Binding-site contacts:
Ligand atom P contacts residue GLN569 of chain 1.D at 3.5 Å.
Ligand atom O11 contacts residue PHE572 of chain 1.D at 3.7 Å.
Ligand atom O11 contacts residue TRP573 of chain 1.D at 3.8 Å.
Ligand atom O13 contacts residue THR599 of chain 1.C at 3.6 Å (h-bond).
Ligand atom O21 contacts residue PHE572 of chain 1.D at 4.4 Å.
Ligand atom O11 contacts residue GLN569 of chain 1.D at 4.2 Å.
Ligand atom C23 contacts residue THR603 of chain 1.C at 4.5 Å.
Ligand atom C4 contacts residue THR603 of chain 1.C at 4.2 Å.
Ligand atom O22 contacts residue GLY602 of chain 1.C at 4.0 Å.
Ligand atom C32 contacts residue LEU568 of chain 1.D at 4.3 Å (hydrophobic).
Ligand atom O12 contacts residue PHE595 of chain 1.C at 3.2 Å.
Ligand atom O12 contacts residue PHE565 of chain 1.D at 4.1 Å.
Ligand atom C23 contacts residue VAL606 of chain 1.C at 4.3 Å (hydrophobic).
Ligand atom O14 contacts residue TRP573 of chain 1.D at 3.0 Å (h-bond).
Ligand atom C34 contacts residue LEU527 of chain 1.D at 4.4 Å (hydrophobic).
Ligand atom O13 contacts residue GLN569 of chain 1.D at 4.3 Å.
Ligand atom O31 contacts residue GLN569 of chain 1.D at 4.4 Å.
Ligand atom O13 contacts residue PHE595 of chain 1.C at 4.2 Å.
Ligand atom O14 contacts residue GLN569 of chain 1.D at 3.0 Å (h-bond).
Ligand atom O13 contacts residue ALA598 of chain 1.C at 3.5 Å.
Ligand atom O22 contacts residue THR603 of chain 1.C at 4.2 Å.
Ligand atom P contacts residue TRP573 of chain 1.D at 4.0 Å.
Ligand atom C36 contacts residue TYR523 of chain 1.D at 4.5 Å (hydrophobic).
Ligand atom C32 contacts residue PHE572 of chain 1.D at 4.0 Å (hydrophobic).
Ligand atom C5 contacts residue VAL606 of chain 1.C at 4.1 Å (hydrophobic).
Ligand atom C36 contacts residue CYS524 of chain 1.D at 3.8 Å (hydrophobic).
Ligand atom C21 contacts residue PHE572 of chain 1.D at 4.0 Å (hydrophobic).
Ligand atom O12 contacts residue GLN569 of chain 1.D at 2.8 Å (h-bond).
Ligand atom P contacts residue PHE595 of chain 1.C at 4.3 Å.
Ligand atom C35 contacts residue CYS524 of chain 1.D at 4.2 Å (hydrophobic).
Ligand atom C2 contacts residue PHE572 of chain 1.D at 3.9 Å (hydrophobic).
Ligand atom O14 contacts residue ARG553 of chain 1.D at 3.6 Å (salt-bridge).
Ligand atom O22 contacts residue PHE572 of chain 1.D at 3.0 Å.
Ligand atom C1 contacts residue PHE572 of chain 1.D at 3.6 Å (hydrophobic).

A protein and the small-molecule ligand that binds it are described below.
Small molecule (SMILES): CCCCCC(=O)OC[C@H](COP(=O)(O)O)OC(=O)CCCCC

Sequence of chain 1.C:
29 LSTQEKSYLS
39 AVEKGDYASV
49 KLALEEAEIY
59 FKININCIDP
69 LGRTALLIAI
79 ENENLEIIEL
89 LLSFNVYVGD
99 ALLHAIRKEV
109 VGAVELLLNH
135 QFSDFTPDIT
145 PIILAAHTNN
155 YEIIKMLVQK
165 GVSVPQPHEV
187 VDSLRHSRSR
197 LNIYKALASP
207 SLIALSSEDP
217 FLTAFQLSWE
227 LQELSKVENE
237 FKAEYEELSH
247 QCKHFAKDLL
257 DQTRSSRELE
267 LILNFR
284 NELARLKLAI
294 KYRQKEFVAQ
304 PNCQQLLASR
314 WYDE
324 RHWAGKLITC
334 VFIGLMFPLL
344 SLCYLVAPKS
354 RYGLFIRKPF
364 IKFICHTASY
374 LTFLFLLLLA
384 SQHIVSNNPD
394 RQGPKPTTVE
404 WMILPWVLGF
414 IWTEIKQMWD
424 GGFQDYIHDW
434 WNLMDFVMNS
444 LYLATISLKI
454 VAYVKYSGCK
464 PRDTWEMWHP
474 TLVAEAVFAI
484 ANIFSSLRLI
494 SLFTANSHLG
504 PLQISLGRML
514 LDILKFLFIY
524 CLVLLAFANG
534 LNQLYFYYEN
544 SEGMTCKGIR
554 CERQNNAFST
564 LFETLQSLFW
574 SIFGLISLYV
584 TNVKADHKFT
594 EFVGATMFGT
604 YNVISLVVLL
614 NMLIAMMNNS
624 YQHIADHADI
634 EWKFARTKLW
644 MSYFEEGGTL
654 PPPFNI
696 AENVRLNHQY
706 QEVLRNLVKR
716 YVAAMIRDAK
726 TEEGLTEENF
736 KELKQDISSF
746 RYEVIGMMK

Sequence of chain 1.D:
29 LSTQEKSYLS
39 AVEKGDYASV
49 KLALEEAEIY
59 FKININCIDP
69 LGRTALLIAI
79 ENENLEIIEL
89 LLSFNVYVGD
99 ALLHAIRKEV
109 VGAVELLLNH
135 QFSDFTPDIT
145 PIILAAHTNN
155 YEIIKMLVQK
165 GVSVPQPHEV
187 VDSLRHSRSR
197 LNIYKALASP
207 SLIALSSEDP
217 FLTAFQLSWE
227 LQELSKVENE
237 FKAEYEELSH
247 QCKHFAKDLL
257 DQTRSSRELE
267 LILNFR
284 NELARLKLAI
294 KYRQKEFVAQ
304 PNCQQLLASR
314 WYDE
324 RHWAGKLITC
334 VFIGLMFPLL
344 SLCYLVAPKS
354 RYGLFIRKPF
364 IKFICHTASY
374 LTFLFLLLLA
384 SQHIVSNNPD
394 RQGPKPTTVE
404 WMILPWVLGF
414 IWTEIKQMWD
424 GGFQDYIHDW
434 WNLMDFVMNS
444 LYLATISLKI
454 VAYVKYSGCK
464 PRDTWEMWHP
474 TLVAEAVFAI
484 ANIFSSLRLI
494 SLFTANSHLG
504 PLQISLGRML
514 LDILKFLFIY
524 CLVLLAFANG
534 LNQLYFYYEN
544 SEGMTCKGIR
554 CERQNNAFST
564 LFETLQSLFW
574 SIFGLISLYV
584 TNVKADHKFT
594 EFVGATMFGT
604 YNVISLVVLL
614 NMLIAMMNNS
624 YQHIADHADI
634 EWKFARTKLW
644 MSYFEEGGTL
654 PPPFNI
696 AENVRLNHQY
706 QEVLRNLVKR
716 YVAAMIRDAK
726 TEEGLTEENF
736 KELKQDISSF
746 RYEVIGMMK